Binding-site contacts:
Ligand atom C6B contacts residue LEU181 of chain 3.A at 3.5 Å (hydrophobic).
Ligand atom N2 contacts residue MET214 of chain 3.A at 3.8 Å.
Ligand atom N4A contacts residue TYR144 of chain 3.A at 3.7 Å.
Ligand atom CM4 contacts residue TYR144 of chain 3.A at 3.8 Å (hydrophobic).
Ligand atom C2A contacts residue PHE179 of chain 3.A at 3.5 Å (hydrophobic).
Ligand atom N1A contacts residue LEU217 of chain 3.A at 3.3 Å.
Ligand atom CM4 contacts residue VAL168 of chain 3.A at 3.9 Å (hydrophobic).
Ligand atom N3A contacts residue PHE179 of chain 3.A at 3.7 Å.
Ligand atom N1A contacts residue PHE179 of chain 3.A at 3.3 Å.
Ligand atom O1 contacts residue MET214 of chain 3.A at 3.2 Å.
Ligand atom CM4 contacts residue TYR142 of chain 3.A at 3.7 Å (hydrophobic).
Ligand atom C5B contacts residue TYR144 of chain 3.A at 3.8 Å (hydrophobic).
Ligand atom C4 contacts residue TYR190 of chain 3.A at 3.7 Å (hydrophobic).
Ligand atom C2A contacts residue LEU217 of chain 3.A at 4.0 Å (hydrophobic).
Ligand atom C4 contacts residue MET214 of chain 3.A at 3.7 Å (hydrophobic).
Ligand atom N2 contacts residue LEU100 of chain 3.A at 3.8 Å.
Ligand atom C6B contacts residue ILE98 of chain 3.A at 3.8 Å (hydrophobic).
Ligand atom CM6 contacts residue LEU184 of chain 3.A at 3.7 Å (hydrophobic).
Ligand atom C2B contacts residue ILE122 of chain 3.A at 4.0 Å (hydrophobic).
Ligand atom CM6 contacts residue TYR144 of chain 3.A at 3.7 Å (hydrophobic).
Ligand atom CM4 contacts residue ALA166 of chain 3.A at 3.1 Å (hydrophobic).
Ligand atom N5A contacts residue MET124 of chain 3.A at 3.9 Å.
Ligand atom N3A contacts residue TYR144 of chain 3.A at 3.2 Å.
Ligand atom N1A contacts residue MET124 of chain 3.A at 3.6 Å.
Ligand atom C1B contacts residue ILE98 of chain 3.A at 3.7 Å (hydrophobic).
Ligand atom CM3 contacts residue TYR190 of chain 3.A at 3.6 Å (hydrophobic).
Ligand atom N4A contacts residue PHE179 of chain 3.A at 3.5 Å.
Ligand atom O1B contacts residue ILE98 of chain 3.A at 3.2 Å.
Ligand atom C5 contacts residue MET214 of chain 3.A at 3.4 Å (hydrophobic).
Ligand atom C1B contacts residue LEU181 of chain 3.A at 4.0 Å (hydrophobic).
Ligand atom CM2 contacts residue ILE77 of chain 3.A at 3.8 Å (hydrophobic).
Ligand atom O1 contacts residue LEU100 of chain 3.A at 3.7 Å.
Ligand atom CM6 contacts residue LEU181 of chain 3.A at 3.8 Å (hydrophobic).
Ligand atom CM2 contacts residue ILE122 of chain 3.A at 3.8 Å (hydrophobic).
Ligand atom C3 contacts residue LEU100 of chain 3.A at 3.8 Å (hydrophobic).
Ligand atom C4 contacts residue LEU100 of chain 3.A at 3.9 Å (hydrophobic).
Ligand atom C5B contacts residue LEU181 of chain 3.A at 3.6 Å (hydrophobic).
Ligand atom N5A contacts residue LEU217 of chain 3.A at 3.6 Å.
Ligand atom C1C contacts residue MET214 of chain 3.A at 3.2 Å (hydrophobic).
Ligand atom N5A contacts residue PHE179 of chain 3.A at 3.3 Å.

The protein below binds the small molecule below.
Small molecule (SMILES): Cc1cc(CCCOc2c(C)cc(-c3nnn(C)n3)cc2C)on1

Sequence of chain 3.A:
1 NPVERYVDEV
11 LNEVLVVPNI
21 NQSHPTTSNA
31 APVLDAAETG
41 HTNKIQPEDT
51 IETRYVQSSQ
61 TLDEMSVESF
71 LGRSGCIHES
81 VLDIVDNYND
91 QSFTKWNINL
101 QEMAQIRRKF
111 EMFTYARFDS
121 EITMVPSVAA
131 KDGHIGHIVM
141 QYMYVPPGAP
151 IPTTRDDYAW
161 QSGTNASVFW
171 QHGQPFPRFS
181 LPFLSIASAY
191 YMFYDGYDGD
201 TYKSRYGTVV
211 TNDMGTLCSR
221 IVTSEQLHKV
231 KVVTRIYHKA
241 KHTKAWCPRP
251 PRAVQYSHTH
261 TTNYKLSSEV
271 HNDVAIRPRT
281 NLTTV